This small molecule binds to this protein.
Small molecule (SMILES): CC(=O)N[C@H]1[C@H](O[C@H]2[C@H](O)[C@@H](NC(C)=O)CO[C@@H]2CO)O[C@H](CO)[C@@H](O[C@@H]2O[C@H](CO[C@H]3O[C@H](CO)[C@@H](O)[C@H](O)[C@@H]3O)[C@@H](O)[C@H](O[C@H]3O[C@H](CO)[C@@H](O)[C@H](O)[C@@H]3O[C@H]3O[C@H](CO)[C@@H](O)[C@H](O)[C@@H]3O[C@H]3O[C@H](CO)[C@@H](O)[C@H](O)[C@@H]3O)[C@@H]2O)[C@@H]1O

Binding-site contacts:
Ligand atom C6 contacts residue GLN453 of chain 1.G at 3.6 Å.
Ligand atom O7 contacts residue SER457 of chain 1.G at 3.5 Å.
Ligand atom C7 contacts residue SER458 of chain 1.G at 3.6 Å.
Ligand atom O4 contacts residue GLN453 of chain 1.G at 2.9 Å (h-bond).
Ligand atom C5 contacts residue SER457 of chain 1.G at 3.5 Å.
Ligand atom C5 contacts residue NAG1 of chain 1.KA at 3.7 Å.
Ligand atom C1 contacts residue SER457 of chain 1.G at 3.9 Å.
Ligand atom C5 contacts residue GLU227 of chain 1.G at 3.8 Å.
Ligand atom O6 contacts residue ILE450 of chain 1.G at 3.1 Å.
Ligand atom C1 contacts residue GLU227 of chain 1.G at 3.8 Å.
Ligand atom C1 contacts residue ASN278 of chain 1.G at 1.4 Å.
Ligand atom O6 contacts residue VAL224 of chain 1.G at 3.4 Å (h-bond).
Ligand atom C7 contacts residue ASN278 of chain 1.G at 3.6 Å.
Ligand atom C8 contacts residue SER458 of chain 1.G at 3.7 Å.
Ligand atom C8 contacts residue LEU277 of chain 1.G at 3.5 Å (hydrophobic).
Ligand atom O7 contacts residue PRO228 of chain 1.G at 3.9 Å.
Ligand atom O5 contacts residue ASN278 of chain 1.G at 2.4 Å (h-bond).
Ligand atom C5 contacts residue ASN278 of chain 1.G at 3.7 Å.
Ligand atom C2 contacts residue ASN278 of chain 1.G at 2.3 Å.
Ligand atom C2 contacts residue SER458 of chain 1.G at 3.5 Å.
Ligand atom C6 contacts residue ILE450 of chain 1.G at 3.5 Å (hydrophobic).
Ligand atom O6 contacts residue GLY393 of chain 1.G at 3.0 Å (h-bond).
Ligand atom O6 contacts residue SER225 of chain 1.G at 3.8 Å.
Ligand atom C1 contacts residue NAG1 of chain 1.KA at 3.8 Å.
Ligand atom C3 contacts residue SER458 of chain 1.G at 3.6 Å.
Ligand atom O6 contacts residue ARG451 of chain 1.G at 3.8 Å.
Ligand atom C6 contacts residue GLU227 of chain 1.G at 3.6 Å.
Ligand atom N2 contacts residue ASN278 of chain 1.G at 2.8 Å (h-bond).
Ligand atom C4 contacts residue SER457 of chain 1.G at 3.9 Å.
Ligand atom C6 contacts residue GLY452 of chain 1.G at 3.1 Å.
Ligand atom O4 contacts residue SER457 of chain 1.G at 3.9 Å.
Ligand atom O5 contacts residue NAG1 of chain 1.KA at 3.4 Å.
Ligand atom C3 contacts residue SER457 of chain 1.G at 3.7 Å.
Ligand atom O6 contacts residue GLN453 of chain 1.G at 2.8 Å (h-bond).
Ligand atom N2 contacts residue SER458 of chain 1.G at 2.7 Å (h-bond).
Ligand atom O4 contacts residue SER225 of chain 1.G at 3.6 Å.
Ligand atom C3 contacts residue ASN278 of chain 1.G at 3.6 Å.
Ligand atom C1 contacts residue SER458 of chain 1.G at 3.7 Å.
Ligand atom O6 contacts residue GLY452 of chain 1.G at 3.2 Å (h-bond).
Ligand atom O3 contacts residue SER458 of chain 1.G at 3.9 Å.

Sequence of chain 1.G:
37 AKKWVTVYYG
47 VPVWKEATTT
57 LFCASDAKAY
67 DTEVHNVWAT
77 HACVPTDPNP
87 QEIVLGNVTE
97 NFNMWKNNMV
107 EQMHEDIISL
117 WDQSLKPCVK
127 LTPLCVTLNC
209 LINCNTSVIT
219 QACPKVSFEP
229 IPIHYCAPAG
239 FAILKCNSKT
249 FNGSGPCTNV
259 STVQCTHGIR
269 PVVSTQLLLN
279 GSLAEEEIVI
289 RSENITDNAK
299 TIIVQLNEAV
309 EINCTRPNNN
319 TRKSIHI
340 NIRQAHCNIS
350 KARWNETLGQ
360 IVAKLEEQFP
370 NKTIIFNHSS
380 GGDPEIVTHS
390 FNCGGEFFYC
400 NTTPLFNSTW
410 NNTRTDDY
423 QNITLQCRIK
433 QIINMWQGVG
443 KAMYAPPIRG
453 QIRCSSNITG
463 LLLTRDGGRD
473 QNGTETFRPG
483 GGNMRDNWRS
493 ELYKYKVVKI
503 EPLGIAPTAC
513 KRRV